Sequence of chain 1.C:
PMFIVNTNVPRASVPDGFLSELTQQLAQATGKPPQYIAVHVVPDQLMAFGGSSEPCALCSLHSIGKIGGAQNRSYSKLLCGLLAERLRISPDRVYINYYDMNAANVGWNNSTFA

Sequence of chain 1.B:
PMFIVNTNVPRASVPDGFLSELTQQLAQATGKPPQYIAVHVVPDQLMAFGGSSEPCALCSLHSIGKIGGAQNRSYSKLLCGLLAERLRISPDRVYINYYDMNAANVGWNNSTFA

A small-molecule ligand and the protein it binds are described below.
Small molecule (SMILES): O=C(O)c1cc(-c2cn[nH]c2)ccc1Oc1ccccc1

Binding-site contacts:
Ligand atom N22 contacts residue MET2 of chain 1.C at 3.9 Å.
Ligand atom C24 contacts residue VAL106 of chain 1.C at 3.5 Å (hydrophobic).
Ligand atom C20 contacts residue VAL106 of chain 1.C at 3.9 Å (hydrophobic).
Ligand atom C29 contacts residue TYR36 of chain 1.C at 3.7 Å (hydrophobic).
Ligand atom N23 contacts residue VAL106 of chain 1.C at 3.8 Å.
Ligand atom C18 contacts residue ILE64 of chain 1.C at 4.0 Å (hydrophobic).
Ligand atom C18 contacts residue PRO1 of chain 1.C at 4.0 Å (hydrophobic).
Ligand atom C25 contacts residue ILE64 of chain 1.C at 3.7 Å (hydrophobic).
Ligand atom C15 contacts residue ILE64 of chain 1.C at 3.6 Å (hydrophobic).
Ligand atom O28 contacts residue TYR36 of chain 1.C at 4.0 Å.
Ligand atom C19 contacts residue PRO1 of chain 1.C at 3.8 Å (hydrophobic).
Ligand atom C30 contacts residue TYR36 of chain 1.C at 3.4 Å (hydrophobic).
Ligand atom C25 contacts residue PRO1 of chain 1.C at 3.7 Å (hydrophobic).
Ligand atom N23 contacts residue ASN97 of chain 1.B at 3.1 Å (h-bond).
Ligand atom O26 contacts residue PRO1 of chain 1.C at 2.9 Å (h-bond).
Ligand atom N23 contacts residue MET2 of chain 1.C at 3.7 Å.
Ligand atom C19 contacts residue ILE64 of chain 1.C at 3.7 Å (hydrophobic).
Ligand atom C34 contacts residue PHE113 of chain 1.C at 3.8 Å (hydrophobic).
Ligand atom C16 contacts residue ILE64 of chain 1.C at 3.9 Å (hydrophobic).
Ligand atom N22 contacts residue VAL106 of chain 1.C at 3.8 Å.
Ligand atom C21 contacts residue VAL106 of chain 1.C at 3.9 Å (hydrophobic).
Ligand atom O27 contacts residue LYS32 of chain 1.C at 3.1 Å (salt-bridge).
Ligand atom N22 contacts residue HIS62 of chain 1.C at 3.4 Å.
Ligand atom N22 contacts residue ASN97 of chain 1.B at 3.0 Å (h-bond).
Ligand atom C19 contacts residue SER63 of chain 1.C at 4.0 Å.
Ligand atom C14 contacts residue ILE64 of chain 1.C at 3.6 Å (hydrophobic).
Ligand atom C24 contacts residue TYR95 of chain 1.B at 3.6 Å (hydrophobic).
Ligand atom C16 contacts residue PHE113 of chain 1.C at 3.8 Å (hydrophobic).
Ligand atom C15 contacts residue PHE113 of chain 1.C at 3.8 Å (hydrophobic).
Ligand atom O27 contacts residue ILE64 of chain 1.C at 2.8 Å (h-bond).
Ligand atom C16 contacts residue TYR95 of chain 1.B at 3.6 Å (hydrophobic).
Ligand atom C33 contacts residue PHE113 of chain 1.C at 3.5 Å (hydrophobic).
Ligand atom C31 contacts residue TYR36 of chain 1.C at 3.8 Å (hydrophobic).
Ligand atom N22 contacts residue MET101 of chain 1.C at 4.0 Å.
Ligand atom C34 contacts residue ILE64 of chain 1.C at 3.9 Å (hydrophobic).
Ligand atom C21 contacts residue HIS62 of chain 1.C at 3.6 Å.
Ligand atom C15 contacts residue TYR95 of chain 1.B at 3.5 Å (hydrophobic).
Ligand atom O27 contacts residue SER63 of chain 1.C at 3.7 Å.
Ligand atom O26 contacts residue LYS32 of chain 1.C at 3.2 Å.
Ligand atom C25 contacts residue LYS32 of chain 1.C at 3.8 Å.